Sequence of chain 1.A:
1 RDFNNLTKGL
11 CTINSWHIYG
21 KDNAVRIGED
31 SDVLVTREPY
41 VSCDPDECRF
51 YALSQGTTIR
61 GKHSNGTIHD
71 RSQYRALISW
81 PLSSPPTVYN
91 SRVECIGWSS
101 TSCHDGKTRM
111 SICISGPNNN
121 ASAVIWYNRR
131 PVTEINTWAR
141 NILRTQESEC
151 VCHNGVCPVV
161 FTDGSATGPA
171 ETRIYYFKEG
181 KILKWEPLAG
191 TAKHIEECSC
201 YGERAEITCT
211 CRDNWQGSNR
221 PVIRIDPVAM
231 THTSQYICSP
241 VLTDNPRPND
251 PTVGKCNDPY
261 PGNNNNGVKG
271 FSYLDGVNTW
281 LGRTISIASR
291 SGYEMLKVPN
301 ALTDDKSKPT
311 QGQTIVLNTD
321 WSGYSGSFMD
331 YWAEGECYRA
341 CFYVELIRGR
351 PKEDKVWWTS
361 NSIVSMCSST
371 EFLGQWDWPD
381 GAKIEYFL

A small-molecule ligand and the protein it binds are described below.
Small molecule (SMILES): CC(=O)N[C@@H]1[C@@H](O)[C@H](O)[C@@H](CO)O[C@H]1O

Binding-site contacts:
Ligand atom C3 contacts residue TRP357 of chain 1.A at 3.6 Å (hydrophobic).
Ligand atom C7 contacts residue ASN65 of chain 1.A at 3.2 Å.
Ligand atom C1 contacts residue ASN65 of chain 1.A at 1.4 Å.
Ligand atom C4 contacts residue TRP357 of chain 1.A at 4.4 Å (hydrophobic).
Ligand atom C1 contacts residue TRP357 of chain 1.A at 3.7 Å (hydrophobic).
Ligand atom C2 contacts residue ASN65 of chain 1.A at 2.5 Å.
Ligand atom O5 contacts residue ASN65 of chain 1.A at 2.3 Å (h-bond).
Ligand atom N2 contacts residue ASN65 of chain 1.A at 3.0 Å (h-bond).
Ligand atom C8 contacts residue TRP357 of chain 1.A at 3.3 Å (hydrophobic).
Ligand atom N2 contacts residue TRP357 of chain 1.A at 3.1 Å (h-bond).
Ligand atom C5 contacts residue TRP357 of chain 1.A at 3.9 Å (hydrophobic).
Ligand atom C4 contacts residue ASN65 of chain 1.A at 4.3 Å.
Ligand atom O3 contacts residue TRP357 of chain 1.A at 4.2 Å.
Ligand atom O4 contacts residue TRP357 of chain 1.A at 4.4 Å.
Ligand atom O5 contacts residue TRP357 of chain 1.A at 4.2 Å.
Ligand atom C7 contacts residue TRP357 of chain 1.A at 3.8 Å (hydrophobic).
Ligand atom C8 contacts residue ASN65 of chain 1.A at 4.4 Å.
Ligand atom C2 contacts residue TRP357 of chain 1.A at 4.0 Å (hydrophobic).
Ligand atom O7 contacts residue ASN65 of chain 1.A at 3.2 Å (h-bond).
Ligand atom C5 contacts residue ASN65 of chain 1.A at 3.7 Å.
Ligand atom C3 contacts residue ASN65 of chain 1.A at 3.9 Å.